Binding-site contacts:
Ligand atom C3 contacts residue GLU154 of chain 1.A at 4.0 Å.
Ligand atom O6 contacts residue ASN125 of chain 1.A at 3.2 Å.
Ligand atom O7 contacts residue GLU154 of chain 1.A at 2.9 Å (salt-bridge).
Ligand atom O6 contacts residue THR124 of chain 1.A at 3.5 Å (h-bond).
Ligand atom C5 contacts residue THR124 of chain 1.A at 3.1 Å.
Ligand atom C4 contacts residue ASN122 of chain 1.A at 4.2 Å.
Ligand atom C7 contacts residue GLU154 of chain 1.A at 3.4 Å.
Ligand atom C1 contacts residue THR124 of chain 1.A at 3.2 Å.
Ligand atom C6 contacts residue ASN122 of chain 1.A at 4.4 Å.
Ligand atom C6 contacts residue THR124 of chain 1.A at 3.7 Å.
Ligand atom C8 contacts residue GLU154 of chain 1.A at 4.5 Å.
Ligand atom C5 contacts residue ASN125 of chain 1.A at 3.9 Å.
Ligand atom O5 contacts residue ASN122 of chain 1.A at 2.4 Å (h-bond).
Ligand atom C7 contacts residue ASN122 of chain 1.A at 3.2 Å.
Ligand atom C2 contacts residue GLU154 of chain 1.A at 3.5 Å.
Ligand atom O5 contacts residue THR124 of chain 1.A at 2.9 Å (h-bond).
Ligand atom C8 contacts residue ASN122 of chain 1.A at 4.3 Å.
Ligand atom N2 contacts residue ASN122 of chain 1.A at 2.9 Å (h-bond).
Ligand atom C1 contacts residue GLU154 of chain 1.A at 4.2 Å.
Ligand atom O5 contacts residue ASN125 of chain 1.A at 3.4 Å (h-bond).
Ligand atom O7 contacts residue ASN122 of chain 1.A at 3.1 Å (h-bond).
Ligand atom C1 contacts residue ASN122 of chain 1.A at 1.4 Å.
Ligand atom O3 contacts residue GLU154 of chain 1.A at 3.4 Å (salt-bridge).
Ligand atom C2 contacts residue ASN122 of chain 1.A at 2.4 Å.
Ligand atom N2 contacts residue GLU154 of chain 1.A at 3.7 Å.
Ligand atom O5 contacts residue GLU154 of chain 1.A at 4.3 Å.
Ligand atom C6 contacts residue VAL127 of chain 1.A at 3.8 Å (hydrophobic).
Ligand atom C3 contacts residue ASN122 of chain 1.A at 3.8 Å.
Ligand atom C5 contacts residue ASN122 of chain 1.A at 3.7 Å.
Ligand atom C4 contacts residue GLU154 of chain 1.A at 4.5 Å.
Ligand atom C6 contacts residue ASN125 of chain 1.A at 3.1 Å.

The protein below binds the small molecule below.
Small molecule (SMILES): CC(=O)N[C@H]1[C@H](O[C@H]2[C@H](O)[C@@H](NC(C)=O)CO[C@@H]2CO)O[C@H](CO)[C@@H](O[C@@H]2O[C@H](CO)[C@@H](O)[C@H](O)[C@@H]2O)[C@@H]1O

Sequence of chain 1.A:
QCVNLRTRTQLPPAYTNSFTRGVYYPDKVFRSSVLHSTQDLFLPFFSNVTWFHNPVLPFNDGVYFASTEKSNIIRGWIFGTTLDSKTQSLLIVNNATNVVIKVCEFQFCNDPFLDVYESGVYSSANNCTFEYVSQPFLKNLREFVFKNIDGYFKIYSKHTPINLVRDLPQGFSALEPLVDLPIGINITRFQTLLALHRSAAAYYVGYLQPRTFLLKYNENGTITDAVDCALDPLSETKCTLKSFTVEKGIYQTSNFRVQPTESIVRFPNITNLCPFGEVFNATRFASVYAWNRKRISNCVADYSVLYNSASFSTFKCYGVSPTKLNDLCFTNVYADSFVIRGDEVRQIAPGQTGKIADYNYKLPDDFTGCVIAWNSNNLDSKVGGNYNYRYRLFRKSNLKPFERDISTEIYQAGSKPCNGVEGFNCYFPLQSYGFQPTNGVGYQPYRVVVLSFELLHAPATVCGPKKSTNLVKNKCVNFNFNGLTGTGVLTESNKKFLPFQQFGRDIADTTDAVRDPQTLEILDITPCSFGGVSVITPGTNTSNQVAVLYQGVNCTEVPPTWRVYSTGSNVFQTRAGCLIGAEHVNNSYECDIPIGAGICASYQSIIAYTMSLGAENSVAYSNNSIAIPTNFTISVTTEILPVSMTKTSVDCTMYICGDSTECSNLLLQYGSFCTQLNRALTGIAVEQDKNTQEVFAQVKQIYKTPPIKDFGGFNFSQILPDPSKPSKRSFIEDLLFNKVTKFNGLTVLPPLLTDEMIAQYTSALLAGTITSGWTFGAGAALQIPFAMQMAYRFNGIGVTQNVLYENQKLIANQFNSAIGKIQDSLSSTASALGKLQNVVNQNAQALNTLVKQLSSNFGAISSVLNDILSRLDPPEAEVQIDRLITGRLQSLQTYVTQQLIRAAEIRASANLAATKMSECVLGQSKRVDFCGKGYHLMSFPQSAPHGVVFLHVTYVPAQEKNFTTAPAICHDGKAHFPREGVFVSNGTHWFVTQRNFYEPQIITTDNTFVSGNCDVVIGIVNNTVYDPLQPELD